A protein and the small-molecule ligand that binds it are described below.
Small molecule (SMILES): CC(=O)N[C@@H]1[C@@H](O)[C@H](O)[C@@H](CO)O[C@H]1O

Binding-site contacts:
Ligand atom O5 contacts residue ASN165 of chain 1.A at 4.3 Å.
Ligand atom C1 contacts residue ASN165 of chain 1.A at 3.6 Å.
Ligand atom O7 contacts residue ASN165 of chain 1.A at 4.3 Å.

Sequence of chain 1.A:
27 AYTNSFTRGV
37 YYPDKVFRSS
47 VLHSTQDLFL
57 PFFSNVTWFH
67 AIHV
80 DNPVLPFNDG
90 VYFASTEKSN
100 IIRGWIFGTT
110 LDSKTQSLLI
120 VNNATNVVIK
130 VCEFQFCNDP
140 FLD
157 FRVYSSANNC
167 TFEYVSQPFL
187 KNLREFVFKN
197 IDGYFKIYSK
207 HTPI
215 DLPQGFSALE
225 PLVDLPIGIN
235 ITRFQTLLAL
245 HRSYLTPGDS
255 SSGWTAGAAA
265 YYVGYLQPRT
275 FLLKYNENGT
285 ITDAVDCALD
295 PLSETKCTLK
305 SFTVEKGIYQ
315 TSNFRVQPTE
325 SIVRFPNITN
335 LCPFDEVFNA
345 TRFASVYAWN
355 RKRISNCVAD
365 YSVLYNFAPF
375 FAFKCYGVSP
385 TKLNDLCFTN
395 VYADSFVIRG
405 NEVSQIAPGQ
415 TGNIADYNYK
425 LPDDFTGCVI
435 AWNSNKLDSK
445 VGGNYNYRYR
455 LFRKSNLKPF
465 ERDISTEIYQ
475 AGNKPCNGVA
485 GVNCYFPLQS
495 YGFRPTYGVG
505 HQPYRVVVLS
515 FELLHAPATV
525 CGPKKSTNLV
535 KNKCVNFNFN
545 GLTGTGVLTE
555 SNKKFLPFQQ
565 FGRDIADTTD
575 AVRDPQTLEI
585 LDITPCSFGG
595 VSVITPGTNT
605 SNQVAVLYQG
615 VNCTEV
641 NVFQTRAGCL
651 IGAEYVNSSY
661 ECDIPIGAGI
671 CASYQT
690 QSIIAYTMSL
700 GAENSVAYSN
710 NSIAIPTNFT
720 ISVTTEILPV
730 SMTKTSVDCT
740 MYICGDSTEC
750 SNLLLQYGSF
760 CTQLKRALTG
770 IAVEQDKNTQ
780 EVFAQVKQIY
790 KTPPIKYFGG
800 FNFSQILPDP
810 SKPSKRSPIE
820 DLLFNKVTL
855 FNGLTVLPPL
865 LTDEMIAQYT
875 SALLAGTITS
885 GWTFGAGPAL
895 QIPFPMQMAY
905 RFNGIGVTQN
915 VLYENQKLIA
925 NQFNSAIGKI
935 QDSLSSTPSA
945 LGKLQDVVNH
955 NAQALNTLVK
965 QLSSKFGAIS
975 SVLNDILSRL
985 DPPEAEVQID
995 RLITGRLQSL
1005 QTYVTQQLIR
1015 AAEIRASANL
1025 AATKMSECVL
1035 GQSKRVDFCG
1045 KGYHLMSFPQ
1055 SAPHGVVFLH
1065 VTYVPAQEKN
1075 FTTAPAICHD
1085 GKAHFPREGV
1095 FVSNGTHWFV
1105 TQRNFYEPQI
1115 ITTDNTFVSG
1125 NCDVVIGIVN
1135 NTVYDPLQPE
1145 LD